Sequence of chain 1.C:
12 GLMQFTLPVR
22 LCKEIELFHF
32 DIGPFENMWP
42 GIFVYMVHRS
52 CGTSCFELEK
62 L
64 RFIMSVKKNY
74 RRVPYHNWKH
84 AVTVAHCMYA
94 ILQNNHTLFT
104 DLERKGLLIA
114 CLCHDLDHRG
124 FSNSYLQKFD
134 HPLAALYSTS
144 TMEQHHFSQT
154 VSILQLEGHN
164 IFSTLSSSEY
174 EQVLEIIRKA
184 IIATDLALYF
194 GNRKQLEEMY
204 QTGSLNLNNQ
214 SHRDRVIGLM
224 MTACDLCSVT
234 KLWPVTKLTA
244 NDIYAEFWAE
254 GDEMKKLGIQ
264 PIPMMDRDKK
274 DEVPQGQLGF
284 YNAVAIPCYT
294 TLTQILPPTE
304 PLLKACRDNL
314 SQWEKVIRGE

Binding-site contacts:
Ligand atom C37 contacts residue GLY279 of chain 1.C at 3.5 Å.
Ligand atom N31 contacts residue GLY279 of chain 1.C at 3.4 Å (h-bond).
Ligand atom O12 contacts residue PHE283 of chain 1.C at 3.8 Å.
Ligand atom C30 contacts residue GLY279 of chain 1.C at 3.4 Å.
Ligand atom C45 contacts residue LYS272 of chain 1.C at 3.5 Å.
Ligand atom N3 contacts residue ILE246 of chain 1.C at 3.7 Å.
Ligand atom C16 contacts residue MET267 of chain 1.C at 3.6 Å (hydrophobic).
Ligand atom N32 contacts residue GLY279 of chain 1.C at 3.5 Å.
Ligand atom C38 contacts residue PHE283 of chain 1.C at 3.6 Å (hydrophobic).
Ligand atom O39 contacts residue MET267 of chain 1.C at 3.5 Å (h-bond).
Ligand atom C7 contacts residue PHE283 of chain 1.C at 3.4 Å (hydrophobic).
Ligand atom O12 contacts residue ILE246 of chain 1.C at 3.8 Å.
Ligand atom C8 contacts residue PHE283 of chain 1.C at 3.4 Å (hydrophobic).
Ligand atom O39 contacts residue PRO266 of chain 1.C at 3.7 Å.
Ligand atom C20 contacts residue MET267 of chain 1.C at 3.5 Å (hydrophobic).
Ligand atom C36 contacts residue MET267 of chain 1.C at 3.5 Å (hydrophobic).
Ligand atom C35 contacts residue GLY279 of chain 1.C at 3.7 Å.
Ligand atom C33 contacts residue GLY279 of chain 1.C at 3.8 Å.
Ligand atom C46 contacts residue PRO266 of chain 1.C at 3.4 Å (hydrophobic).
Ligand atom O40 contacts residue TYR247 of chain 1.C at 3.7 Å.
Ligand atom O12 contacts residue GLN280 of chain 1.C at 3.1 Å (h-bond).
Ligand atom N2 contacts residue PHE283 of chain 1.C at 3.7 Å.
Ligand atom O40 contacts residue GLU275 of chain 1.C at 3.8 Å.
Ligand atom O14 contacts residue PHE283 of chain 1.C at 3.7 Å.
Ligand atom N32 contacts residue TYR247 of chain 1.C at 2.6 Å (h-bond).
Ligand atom C46 contacts residue VAL276 of chain 1.C at 3.4 Å (hydrophobic).
Ligand atom C15 contacts residue GLN280 of chain 1.C at 3.8 Å.
Ligand atom C38 contacts residue GLY282 of chain 1.C at 3.3 Å.
Ligand atom C46 contacts residue LYS272 of chain 1.C at 3.2 Å.
Ligand atom C37 contacts residue PHE283 of chain 1.C at 3.6 Å (hydrophobic).
Ligand atom C1 contacts residue PHE283 of chain 1.C at 3.5 Å (hydrophobic).
Ligand atom C30 contacts residue MET267 of chain 1.C at 3.6 Å (hydrophobic).
Ligand atom C34 contacts residue GLY279 of chain 1.C at 3.2 Å.
Ligand atom C45 contacts residue PRO266 of chain 1.C at 3.5 Å (hydrophobic).
Ligand atom C4 contacts residue PHE283 of chain 1.C at 3.8 Å (hydrophobic).
Ligand atom C15 contacts residue PHE283 of chain 1.C at 3.6 Å (hydrophobic).
Ligand atom N3 contacts residue PHE283 of chain 1.C at 3.6 Å.
Ligand atom C34 contacts residue TYR247 of chain 1.C at 3.4 Å (hydrophobic).
Ligand atom C22 contacts residue ILE246 of chain 1.C at 3.5 Å (hydrophobic).
Ligand atom C37 contacts residue GLY282 of chain 1.C at 3.7 Å.

The protein below binds the small molecule below.
Small molecule (SMILES): CCOC(=O)c1ncn(-c2cccc(Oc3cccc(-n4cnc(C(=O)OCC)c4C)c3)c2)c1C